Sequence of chain 9.I:
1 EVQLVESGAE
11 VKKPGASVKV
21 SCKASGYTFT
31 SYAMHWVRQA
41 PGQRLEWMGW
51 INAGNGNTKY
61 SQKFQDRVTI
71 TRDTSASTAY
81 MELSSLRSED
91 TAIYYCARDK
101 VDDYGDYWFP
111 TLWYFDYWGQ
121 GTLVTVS

Sequence of chain 9.C:
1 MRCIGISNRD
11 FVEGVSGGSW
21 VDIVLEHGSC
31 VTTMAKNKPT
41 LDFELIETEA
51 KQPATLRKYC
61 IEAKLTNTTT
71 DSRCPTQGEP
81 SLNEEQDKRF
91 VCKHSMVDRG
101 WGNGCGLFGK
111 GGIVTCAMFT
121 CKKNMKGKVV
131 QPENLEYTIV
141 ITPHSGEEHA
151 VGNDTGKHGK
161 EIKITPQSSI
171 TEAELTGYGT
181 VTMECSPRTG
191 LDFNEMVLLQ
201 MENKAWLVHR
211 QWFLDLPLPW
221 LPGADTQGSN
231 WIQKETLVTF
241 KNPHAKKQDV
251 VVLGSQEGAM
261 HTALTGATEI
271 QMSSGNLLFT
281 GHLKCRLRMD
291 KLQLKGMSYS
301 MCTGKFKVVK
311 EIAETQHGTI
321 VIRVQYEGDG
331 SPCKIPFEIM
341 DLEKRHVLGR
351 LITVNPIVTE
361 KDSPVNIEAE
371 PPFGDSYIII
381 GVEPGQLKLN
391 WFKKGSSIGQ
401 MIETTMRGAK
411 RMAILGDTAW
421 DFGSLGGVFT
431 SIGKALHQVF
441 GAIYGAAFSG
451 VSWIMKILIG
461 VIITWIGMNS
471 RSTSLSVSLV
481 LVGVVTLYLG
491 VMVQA

Binding-site contacts:
Ligand atom C6 contacts residue GLN65 of chain 9.I at 3.5 Å.
Ligand atom N2 contacts residue ASN67 of chain 9.C at 2.9 Å (h-bond).
Ligand atom O6 contacts residue GLN65 of chain 9.I at 2.5 Å (h-bond).
Ligand atom O5 contacts residue ASN67 of chain 9.C at 2.4 Å (h-bond).
Ligand atom C2 contacts residue GLN65 of chain 9.I at 4.4 Å.
Ligand atom C4 contacts residue ASP66 of chain 9.I at 4.0 Å.
Ligand atom O6 contacts residue TYR60 of chain 9.I at 4.2 Å.
Ligand atom C3 contacts residue ASN67 of chain 9.C at 3.8 Å.
Ligand atom C2 contacts residue ASN67 of chain 9.C at 2.4 Å.
Ligand atom O4 contacts residue ASP66 of chain 9.I at 2.7 Å (salt-bridge).
Ligand atom O4 contacts residue GLN65 of chain 9.I at 3.6 Å.
Ligand atom C4 contacts residue GLN65 of chain 9.I at 3.3 Å.
Ligand atom C7 contacts residue ASN67 of chain 9.C at 3.7 Å.
Ligand atom C4 contacts residue ASN67 of chain 9.C at 4.2 Å.
Ligand atom C5 contacts residue GLN65 of chain 9.I at 3.7 Å.
Ligand atom O3 contacts residue GLN65 of chain 9.I at 3.6 Å.
Ligand atom C3 contacts residue GLN65 of chain 9.I at 4.0 Å.
Ligand atom O6 contacts residue ASN67 of chain 9.C at 4.0 Å.
Ligand atom O7 contacts residue ASN67 of chain 9.C at 4.1 Å.
Ligand atom C8 contacts residue PHE90 of chain 9.C at 3.7 Å (hydrophobic).
Ligand atom C5 contacts residue ASN67 of chain 9.C at 3.7 Å.
Ligand atom C7 contacts residue PHE90 of chain 9.C at 4.4 Å (hydrophobic).
Ligand atom O5 contacts residue GLN65 of chain 9.I at 3.7 Å.
Ligand atom C1 contacts residue ASN67 of chain 9.C at 1.4 Å.

This protein binds this small molecule.
Small molecule (SMILES): CC(=O)N[C@@H]1[C@@H](O)[C@H](O)[C@@H](CO)O[C@H]1O